Binding-site contacts:
Ligand atom O5 contacts residue ASN57 of chain 3.A at 2.3 Å (h-bond).
Ligand atom C2 contacts residue ASN57 of chain 3.A at 2.5 Å.
Ligand atom C7 contacts residue ASN57 of chain 3.A at 3.3 Å.
Ligand atom C6 contacts residue TYR88 of chain 3.A at 3.8 Å (hydrophobic).
Ligand atom C3 contacts residue ASN57 of chain 3.A at 3.8 Å.
Ligand atom C5 contacts residue ASN57 of chain 3.A at 3.6 Å.
Ligand atom C1 contacts residue ASN57 of chain 3.A at 1.4 Å.
Ligand atom C8 contacts residue GLU56 of chain 3.A at 3.8 Å.
Ligand atom C1 contacts residue TYR88 of chain 3.A at 4.2 Å (hydrophobic).
Ligand atom O7 contacts residue ASN57 of chain 3.A at 3.2 Å (h-bond).
Ligand atom O5 contacts residue TYR88 of chain 3.A at 3.2 Å (h-bond).
Ligand atom O6 contacts residue TYR88 of chain 3.A at 2.8 Å (h-bond).
Ligand atom C5 contacts residue TYR88 of chain 3.A at 4.1 Å (hydrophobic).
Ligand atom N2 contacts residue ASN57 of chain 3.A at 3.0 Å (h-bond).
Ligand atom C4 contacts residue ASN57 of chain 3.A at 4.2 Å.

A small-molecule ligand and the protein it binds are described below.
Small molecule (SMILES): CC(=O)N[C@@H]1[C@@H](O)[C@H](O)[C@@H](CO)O[C@H]1O

Sequence of chain 3.A:
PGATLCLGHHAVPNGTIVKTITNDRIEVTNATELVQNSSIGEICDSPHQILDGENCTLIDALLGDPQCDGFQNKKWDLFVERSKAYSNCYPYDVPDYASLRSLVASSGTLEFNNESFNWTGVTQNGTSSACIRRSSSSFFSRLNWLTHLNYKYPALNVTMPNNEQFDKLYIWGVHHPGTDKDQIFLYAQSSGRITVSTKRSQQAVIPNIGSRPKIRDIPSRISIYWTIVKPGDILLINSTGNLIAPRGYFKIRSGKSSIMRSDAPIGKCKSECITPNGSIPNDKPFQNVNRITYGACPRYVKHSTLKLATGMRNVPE